Binding-site contacts:
Ligand atom C14 contacts residue ASP130 of chain 1.D at 3.6 Å.
Ligand atom C8 contacts residue TRP63 of chain 1.D at 3.5 Å (hydrophobic).
Ligand atom C3 contacts residue MET100 of chain 1.D at 3.6 Å (hydrophobic).
Ligand atom C1 contacts residue THR137 of chain 1.D at 3.6 Å.
Ligand atom O18 contacts residue PRO132 of chain 1.D at 3.5 Å.
Ligand atom O21 contacts residue TRP63 of chain 1.D at 3.6 Å.
Ligand atom O16 contacts residue THR45 of chain 1.D at 3.8 Å.
Ligand atom C2 contacts residue THR137 of chain 1.D at 3.6 Å.
Ligand atom C3 contacts residue TRP131 of chain 1.C at 3.7 Å (hydrophobic).
Ligand atom C8 contacts residue PHE48 of chain 1.D at 3.4 Å (hydrophobic).
Ligand atom C1 contacts residue TYR134 of chain 1.D at 3.7 Å (hydrophobic).
Ligand atom C15 contacts residue ASP130 of chain 1.D at 3.3 Å.
Ligand atom O19 contacts residue TRP131 of chain 1.C at 3.4 Å.
Ligand atom C13 contacts residue TRP63 of chain 1.D at 3.4 Å (hydrophobic).
Ligand atom C20 contacts residue TRP63 of chain 1.D at 3.2 Å (hydrophobic).
Ligand atom C16 contacts residue MET100 of chain 1.D at 3.7 Å (hydrophobic).
Ligand atom C9 contacts residue PHE48 of chain 1.D at 3.4 Å (hydrophobic).
Ligand atom C4 contacts residue MET100 of chain 1.D at 3.6 Å (hydrophobic).
Ligand atom C6 contacts residue TRP63 of chain 1.D at 3.4 Å (hydrophobic).
Ligand atom O23 contacts residue PHE48 of chain 1.D at 3.7 Å.
Ligand atom O16 contacts residue ASN60 of chain 1.D at 3.3 Å (h-bond).
Ligand atom O19 contacts residue VAL101 of chain 1.D at 3.4 Å.
Ligand atom O19 contacts residue MET100 of chain 1.D at 3.8 Å.
Ligand atom O22 contacts residue ASN60 of chain 1.D at 2.8 Å (h-bond).
Ligand atom C15 contacts residue ASN60 of chain 1.D at 3.3 Å.
Ligand atom O21 contacts residue PHE48 of chain 1.D at 3.5 Å.
Ligand atom C22 contacts residue TRP63 of chain 1.D at 3.7 Å (hydrophobic).
Ligand atom C9 contacts residue TRP63 of chain 1.D at 3.6 Å (hydrophobic).
Ligand atom C4 contacts residue TYR134 of chain 1.D at 3.8 Å (hydrophobic).
Ligand atom O23 contacts residue ASN60 of chain 1.D at 2.9 Å (h-bond).
Ligand atom O17 contacts residue ASP130 of chain 1.D at 2.6 Å (salt-bridge).
Ligand atom C13 contacts residue PHE48 of chain 1.D at 3.4 Å (hydrophobic).
Ligand atom C16 contacts residue TYR134 of chain 1.D at 3.7 Å (hydrophobic).
Ligand atom C19 contacts residue TRP63 of chain 1.D at 3.5 Å (hydrophobic).
Ligand atom C15 contacts residue ASN42 of chain 1.D at 3.4 Å.
Ligand atom C7 contacts residue TRP63 of chain 1.D at 3.5 Å (hydrophobic).
Ligand atom C2 contacts residue TYR134 of chain 1.D at 3.6 Å (hydrophobic).
Ligand atom O22 contacts residue TRP63 of chain 1.D at 3.2 Å.
Ligand atom C21 contacts residue TYR134 of chain 1.D at 3.7 Å (hydrophobic).
Ligand atom O23 contacts residue THR45 of chain 1.D at 2.9 Å.

A protein and the small-molecule ligand that binds it are described below.
Small molecule (SMILES): CCC(O)C[C@@H](O)c1c(CC(=O)OC)cc2c(c1O)C(=O)c1c(O)cccc1C2=O

Sequence of chain 1.C:
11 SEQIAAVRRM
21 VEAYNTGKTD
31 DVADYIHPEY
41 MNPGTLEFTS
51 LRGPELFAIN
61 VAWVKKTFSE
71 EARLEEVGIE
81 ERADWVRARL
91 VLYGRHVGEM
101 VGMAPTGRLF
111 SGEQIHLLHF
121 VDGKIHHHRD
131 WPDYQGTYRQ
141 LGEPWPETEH

Sequence of chain 1.D:
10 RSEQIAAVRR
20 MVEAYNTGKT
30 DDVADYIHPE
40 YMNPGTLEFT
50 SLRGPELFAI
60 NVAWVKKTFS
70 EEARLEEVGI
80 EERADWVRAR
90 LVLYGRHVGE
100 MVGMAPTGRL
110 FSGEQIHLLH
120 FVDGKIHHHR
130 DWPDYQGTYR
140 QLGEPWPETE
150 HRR